Sequence of chain 1.A:
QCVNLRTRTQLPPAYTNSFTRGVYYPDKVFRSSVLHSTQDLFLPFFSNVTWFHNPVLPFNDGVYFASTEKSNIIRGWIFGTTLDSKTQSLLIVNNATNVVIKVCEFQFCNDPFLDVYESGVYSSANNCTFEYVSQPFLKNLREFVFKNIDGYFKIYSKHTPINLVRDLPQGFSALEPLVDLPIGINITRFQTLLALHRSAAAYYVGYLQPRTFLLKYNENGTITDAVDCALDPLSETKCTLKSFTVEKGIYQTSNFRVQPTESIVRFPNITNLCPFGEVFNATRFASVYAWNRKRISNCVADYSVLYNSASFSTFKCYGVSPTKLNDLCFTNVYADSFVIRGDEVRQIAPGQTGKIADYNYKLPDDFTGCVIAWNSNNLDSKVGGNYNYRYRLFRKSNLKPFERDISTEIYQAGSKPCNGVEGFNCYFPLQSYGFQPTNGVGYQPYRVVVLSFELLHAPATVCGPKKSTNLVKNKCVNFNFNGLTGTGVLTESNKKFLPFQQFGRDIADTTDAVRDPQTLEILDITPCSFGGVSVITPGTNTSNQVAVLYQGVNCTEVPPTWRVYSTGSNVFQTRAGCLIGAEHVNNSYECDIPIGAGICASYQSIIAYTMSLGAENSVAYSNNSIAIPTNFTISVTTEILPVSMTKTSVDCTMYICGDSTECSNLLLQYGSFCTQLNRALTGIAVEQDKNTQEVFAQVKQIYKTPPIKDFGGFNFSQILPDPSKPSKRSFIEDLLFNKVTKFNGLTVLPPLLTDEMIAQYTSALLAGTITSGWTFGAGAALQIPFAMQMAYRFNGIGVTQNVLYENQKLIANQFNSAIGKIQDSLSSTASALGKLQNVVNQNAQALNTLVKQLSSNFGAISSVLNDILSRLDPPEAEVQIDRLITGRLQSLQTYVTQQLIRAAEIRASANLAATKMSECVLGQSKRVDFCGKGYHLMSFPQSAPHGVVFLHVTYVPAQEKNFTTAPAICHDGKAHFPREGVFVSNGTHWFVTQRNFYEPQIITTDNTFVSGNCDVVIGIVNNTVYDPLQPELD

This small molecule binds to this protein.
Small molecule (SMILES): CC(=O)N[C@H]1[C@H](O[C@H]2[C@H](O)[C@@H](NC(C)=O)CO[C@@H]2CO)O[C@H](CO)[C@@H](O)[C@@H]1O

Binding-site contacts:
Ligand atom C8 contacts residue ASN1096 of chain 1.A at 3.7 Å.
Ligand atom C4 contacts residue HIS1099 of chain 1.A at 4.3 Å.
Ligand atom O7 contacts residue ASN1096 of chain 1.A at 3.2 Å (h-bond).
Ligand atom C3 contacts residue ASN1096 of chain 1.A at 3.8 Å.
Ligand atom C2 contacts residue ASN1096 of chain 1.A at 2.5 Å.
Ligand atom O5 contacts residue HIS1099 of chain 1.A at 4.2 Å.
Ligand atom C7 contacts residue THR1098 of chain 1.A at 4.4 Å.
Ligand atom O4 contacts residue HIS1099 of chain 1.A at 4.0 Å.
Ligand atom C7 contacts residue HIS1099 of chain 1.A at 4.2 Å.
Ligand atom C8 contacts residue HIS1099 of chain 1.A at 4.5 Å.
Ligand atom C5 contacts residue HIS1099 of chain 1.A at 3.7 Å.
Ligand atom C3 contacts residue HIS1099 of chain 1.A at 4.1 Å.
Ligand atom N2 contacts residue ASN1096 of chain 1.A at 2.9 Å (h-bond).
Ligand atom C5 contacts residue PHE1101 of chain 1.A at 4.1 Å (hydrophobic).
Ligand atom C1 contacts residue ASN1096 of chain 1.A at 1.4 Å.
Ligand atom C1 contacts residue HIS1099 of chain 1.A at 4.0 Å.
Ligand atom N2 contacts residue THR1098 of chain 1.A at 3.9 Å.
Ligand atom O7 contacts residue HIS1099 of chain 1.A at 3.6 Å (h-bond).
Ligand atom C7 contacts residue ASN1096 of chain 1.A at 3.2 Å.
Ligand atom C6 contacts residue PHE1101 of chain 1.A at 3.6 Å (hydrophobic).
Ligand atom C4 contacts residue ASN1096 of chain 1.A at 4.2 Å.
Ligand atom C8 contacts residue THR1098 of chain 1.A at 4.0 Å.
Ligand atom O5 contacts residue PHE1101 of chain 1.A at 3.8 Å.
Ligand atom C5 contacts residue ASN1096 of chain 1.A at 3.7 Å.
Ligand atom O5 contacts residue ASN1096 of chain 1.A at 2.4 Å (h-bond).